Sequence of chain 1.A:
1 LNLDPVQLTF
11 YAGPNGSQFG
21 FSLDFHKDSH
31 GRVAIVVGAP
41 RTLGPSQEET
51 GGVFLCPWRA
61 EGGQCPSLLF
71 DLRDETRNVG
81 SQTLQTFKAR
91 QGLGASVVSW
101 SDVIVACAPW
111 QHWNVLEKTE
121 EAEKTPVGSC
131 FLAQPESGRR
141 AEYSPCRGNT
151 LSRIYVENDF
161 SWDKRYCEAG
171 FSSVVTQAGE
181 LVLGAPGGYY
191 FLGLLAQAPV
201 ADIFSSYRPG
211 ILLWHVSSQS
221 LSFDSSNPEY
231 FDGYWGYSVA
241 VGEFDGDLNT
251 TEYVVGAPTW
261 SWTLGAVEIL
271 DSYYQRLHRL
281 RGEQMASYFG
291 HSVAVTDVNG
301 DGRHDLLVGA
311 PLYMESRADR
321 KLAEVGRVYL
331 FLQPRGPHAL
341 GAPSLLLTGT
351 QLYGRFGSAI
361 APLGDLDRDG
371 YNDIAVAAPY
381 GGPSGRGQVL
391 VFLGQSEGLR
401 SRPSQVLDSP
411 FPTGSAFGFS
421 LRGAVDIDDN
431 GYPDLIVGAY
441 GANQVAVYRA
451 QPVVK

Sequence of chain 1.B:
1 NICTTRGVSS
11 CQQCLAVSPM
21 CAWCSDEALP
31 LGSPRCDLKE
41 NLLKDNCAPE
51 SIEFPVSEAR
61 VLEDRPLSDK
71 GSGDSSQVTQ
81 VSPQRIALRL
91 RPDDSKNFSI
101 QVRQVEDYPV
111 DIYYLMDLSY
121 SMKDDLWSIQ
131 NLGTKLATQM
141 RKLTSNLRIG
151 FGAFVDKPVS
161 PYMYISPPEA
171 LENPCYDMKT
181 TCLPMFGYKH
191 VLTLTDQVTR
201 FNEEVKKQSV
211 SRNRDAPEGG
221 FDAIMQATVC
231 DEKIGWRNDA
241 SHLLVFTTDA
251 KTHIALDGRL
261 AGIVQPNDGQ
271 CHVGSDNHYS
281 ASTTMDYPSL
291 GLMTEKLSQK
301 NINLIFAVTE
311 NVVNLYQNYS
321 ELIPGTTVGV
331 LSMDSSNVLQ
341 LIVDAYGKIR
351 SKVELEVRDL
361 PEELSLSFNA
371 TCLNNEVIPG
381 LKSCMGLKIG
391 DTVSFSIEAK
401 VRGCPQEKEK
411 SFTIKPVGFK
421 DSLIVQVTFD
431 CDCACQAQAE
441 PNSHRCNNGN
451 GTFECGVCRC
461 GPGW

This small molecule binds to this protein.
Small molecule (SMILES): CC(=O)N[C@H]1[C@H](O[C@H]2[C@H](O)[C@@H](NC(C)=O)CO[C@@H]2CO)O[C@H](CO)[C@@H](O[C@@H]2O[C@H](CO[C@H]3O[C@H](CO)[C@@H](O)[C@H](O)[C@@H]3O)[C@@H](O)[C@H](O[C@H]3O[C@H](CO)[C@@H](O)[C@H](O)[C@@H]3O)[C@@H]2O)[C@@H]1O

Binding-site contacts:
Ligand atom C1 contacts residue ASN314 of chain 1.B at 4.1 Å.
Ligand atom C8 contacts residue LEU315 of chain 1.B at 3.8 Å (hydrophobic).
Ligand atom O6 contacts residue ARG281 of chain 1.A at 3.9 Å.
Ligand atom N2 contacts residue ASN318 of chain 1.B at 3.0 Å (h-bond).
Ligand atom C7 contacts residue ASN318 of chain 1.B at 3.0 Å.
Ligand atom C8 contacts residue ASN314 of chain 1.B at 4.1 Å.
Ligand atom O7 contacts residue ASN314 of chain 1.B at 3.8 Å.
Ligand atom C5 contacts residue ASN318 of chain 1.B at 3.6 Å.
Ligand atom C6 contacts residue ARG281 of chain 1.A at 4.1 Å.
Ligand atom C3 contacts residue ASN318 of chain 1.B at 3.8 Å.
Ligand atom O5 contacts residue ASN318 of chain 1.B at 2.3 Å (h-bond).
Ligand atom O7 contacts residue MET285 of chain 1.A at 3.5 Å (h-bond).
Ligand atom C2 contacts residue ASN318 of chain 1.B at 2.5 Å.
Ligand atom C8 contacts residue TRP262 of chain 1.A at 3.9 Å (hydrophobic).
Ligand atom O7 contacts residue LEU315 of chain 1.B at 4.0 Å.
Ligand atom C7 contacts residue LEU315 of chain 1.B at 4.2 Å (hydrophobic).
Ligand atom C1 contacts residue ASN318 of chain 1.B at 1.4 Å.
Ligand atom O7 contacts residue ASN318 of chain 1.B at 2.4 Å (h-bond).
Ligand atom N2 contacts residue ASN314 of chain 1.B at 4.4 Å.
Ligand atom C4 contacts residue ASN318 of chain 1.B at 4.2 Å.
Ligand atom C6 contacts residue ARG281 of chain 1.A at 3.9 Å.
Ligand atom C8 contacts residue ASN318 of chain 1.B at 4.4 Å.
Ligand atom C7 contacts residue ASN314 of chain 1.B at 3.9 Å.